Sequence of chain 1.M:
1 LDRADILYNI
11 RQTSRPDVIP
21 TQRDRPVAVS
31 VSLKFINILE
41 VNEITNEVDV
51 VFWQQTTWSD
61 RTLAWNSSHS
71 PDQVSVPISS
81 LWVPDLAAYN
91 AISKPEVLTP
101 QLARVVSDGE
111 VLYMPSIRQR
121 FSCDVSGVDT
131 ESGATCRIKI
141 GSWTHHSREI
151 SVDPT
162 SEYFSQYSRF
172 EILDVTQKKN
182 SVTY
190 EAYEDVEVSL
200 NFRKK

This protein binds this small molecule.
Small molecule (SMILES): N#Cc1cccc(-c2nc(-c3cccnc3)no2)c1

Sequence of chain 1.N:
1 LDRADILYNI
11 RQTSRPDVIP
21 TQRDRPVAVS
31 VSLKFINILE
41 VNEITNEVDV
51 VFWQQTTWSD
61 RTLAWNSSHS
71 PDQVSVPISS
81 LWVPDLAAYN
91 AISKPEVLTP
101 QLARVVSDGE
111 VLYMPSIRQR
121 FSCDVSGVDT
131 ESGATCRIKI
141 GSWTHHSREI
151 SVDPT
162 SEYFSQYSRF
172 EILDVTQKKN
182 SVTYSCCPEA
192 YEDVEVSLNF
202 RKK

Binding-site contacts:
Ligand atom N1 contacts residue THR144 of chain 1.M at 3.2 Å (h-bond).
Ligand atom C2 contacts residue MET114 of chain 1.N at 4.0 Å (hydrophobic).
Ligand atom C4 contacts residue THR144 of chain 1.M at 3.4 Å.
Ligand atom N4 contacts residue TYR89 of chain 1.M at 3.0 Å (h-bond).
Ligand atom C6 contacts residue MET114 of chain 1.N at 3.7 Å (hydrophobic).
Ligand atom N1 contacts residue ARG104 of chain 1.N at 3.8 Å.
Ligand atom C14 contacts residue TYR89 of chain 1.M at 3.0 Å (hydrophobic).
Ligand atom C8 contacts residue TRP143 of chain 1.M at 3.2 Å (hydrophobic).
Ligand atom N1 contacts residue TYR192 of chain 1.M at 2.8 Å (h-bond).
Ligand atom C3 contacts residue LEU112 of chain 1.N at 4.2 Å (hydrophobic).
Ligand atom N3 contacts residue TRP143 of chain 1.M at 3.6 Å.
Ligand atom C4 contacts residue TYR192 of chain 1.M at 3.4 Å (hydrophobic).
Ligand atom C9 contacts residue TRP53 of chain 1.N at 4.3 Å (hydrophobic).
Ligand atom C6 contacts residue TRP143 of chain 1.M at 3.8 Å (hydrophobic).
Ligand atom C1 contacts residue LEU112 of chain 1.N at 3.6 Å (hydrophobic).
Ligand atom C3 contacts residue TRP143 of chain 1.M at 4.0 Å (hydrophobic).
Ligand atom C2 contacts residue LEU112 of chain 1.N at 3.8 Å (hydrophobic).
Ligand atom C13 contacts residue TRP53 of chain 1.N at 3.5 Å (hydrophobic).
Ligand atom O1 contacts residue MET114 of chain 1.N at 4.0 Å.
Ligand atom C2 contacts residue TRP143 of chain 1.M at 4.3 Å (hydrophobic).
Ligand atom C10 contacts residue TYR185 of chain 1.M at 4.1 Å (hydrophobic).
Ligand atom C5 contacts residue TRP143 of chain 1.M at 3.4 Å (hydrophobic).
Ligand atom C13 contacts residue TYR89 of chain 1.M at 3.9 Å (hydrophobic).
Ligand atom C12 contacts residue TRP53 of chain 1.N at 3.1 Å (hydrophobic).
Ligand atom C1 contacts residue THR144 of chain 1.M at 4.3 Å.
Ligand atom C7 contacts residue TRP143 of chain 1.M at 3.4 Å (hydrophobic).
Ligand atom C13 contacts residue TYR185 of chain 1.M at 3.3 Å (hydrophobic).
Ligand atom C1 contacts residue ARG104 of chain 1.N at 3.9 Å.
Ligand atom C5 contacts residue THR144 of chain 1.M at 4.2 Å.
Ligand atom O1 contacts residue TRP143 of chain 1.M at 3.7 Å.
Ligand atom C10 contacts residue TYR89 of chain 1.M at 3.5 Å (hydrophobic).
Ligand atom C8 contacts residue MET114 of chain 1.N at 4.1 Å (hydrophobic).
Ligand atom C14 contacts residue TYR185 of chain 1.M at 3.1 Å (hydrophobic).
Ligand atom C4 contacts residue ARG104 of chain 1.N at 4.2 Å.
Ligand atom C3 contacts residue THR144 of chain 1.M at 4.0 Å.
Ligand atom N3 contacts residue TRP53 of chain 1.N at 3.7 Å.
Ligand atom N4 contacts residue TYR185 of chain 1.M at 3.5 Å (h-bond).
Ligand atom C12 contacts residue TYR185 of chain 1.M at 4.0 Å (hydrophobic).
Ligand atom N2 contacts residue TRP143 of chain 1.M at 3.5 Å (h-bond).
Ligand atom C11 contacts residue TRP143 of chain 1.M at 4.2 Å (hydrophobic).